Binding-site contacts:
Ligand atom C6 contacts residue ILE114 of chain 1.A at 3.5 Å (hydrophobic).
Ligand atom C6 contacts residue GLU112 of chain 1.A at 3.3 Å.
Ligand atom C5 contacts residue ILE114 of chain 1.A at 3.9 Å (hydrophobic).
Ligand atom O5 contacts residue ASN74 of chain 1.A at 2.4 Å (h-bond).
Ligand atom C2 contacts residue ASN74 of chain 1.A at 2.5 Å.
Ligand atom C5 contacts residue PHE113 of chain 1.A at 4.0 Å (hydrophobic).
Ligand atom C1 contacts residue GLU112 of chain 1.A at 4.3 Å.
Ligand atom C4 contacts residue ASN74 of chain 1.A at 4.2 Å.
Ligand atom C3 contacts residue ASN74 of chain 1.A at 3.8 Å.
Ligand atom C8 contacts residue GLN73 of chain 1.A at 3.9 Å.
Ligand atom C1 contacts residue ASN74 of chain 1.A at 1.4 Å.
Ligand atom C5 contacts residue GLU112 of chain 1.A at 4.1 Å.
Ligand atom C5 contacts residue ASN74 of chain 1.A at 3.7 Å.
Ligand atom C1 contacts residue PHE113 of chain 1.A at 4.2 Å (hydrophobic).
Ligand atom O6 contacts residue GLU112 of chain 1.A at 3.7 Å.
Ligand atom C7 contacts residue ASN74 of chain 1.A at 3.9 Å.
Ligand atom C3 contacts residue PHE113 of chain 1.A at 4.1 Å (hydrophobic).
Ligand atom C8 contacts residue ASN74 of chain 1.A at 4.3 Å.
Ligand atom N2 contacts residue ASN74 of chain 1.A at 2.9 Å (h-bond).
Ligand atom C4 contacts residue PHE113 of chain 1.A at 4.5 Å (hydrophobic).
Ligand atom O5 contacts residue GLU112 of chain 1.A at 3.6 Å.

A protein and the small-molecule ligand that binds it are described below.
Small molecule (SMILES): CC(=O)N[C@@H]1[C@@H](O)[C@H](O)[C@@H](CO)O[C@H]1O

Sequence of chain 1.A:
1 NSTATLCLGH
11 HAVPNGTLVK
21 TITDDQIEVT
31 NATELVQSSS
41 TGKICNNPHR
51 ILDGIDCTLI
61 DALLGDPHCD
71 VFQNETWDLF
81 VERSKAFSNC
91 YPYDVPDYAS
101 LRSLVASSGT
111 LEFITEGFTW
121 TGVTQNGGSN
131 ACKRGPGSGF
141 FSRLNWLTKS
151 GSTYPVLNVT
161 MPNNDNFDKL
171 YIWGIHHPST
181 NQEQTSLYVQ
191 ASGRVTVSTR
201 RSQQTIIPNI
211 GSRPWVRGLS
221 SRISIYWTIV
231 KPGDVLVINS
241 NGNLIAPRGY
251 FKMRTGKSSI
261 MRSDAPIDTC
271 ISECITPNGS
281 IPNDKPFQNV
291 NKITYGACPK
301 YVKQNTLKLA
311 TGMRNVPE